Sequence of chain 1.B:
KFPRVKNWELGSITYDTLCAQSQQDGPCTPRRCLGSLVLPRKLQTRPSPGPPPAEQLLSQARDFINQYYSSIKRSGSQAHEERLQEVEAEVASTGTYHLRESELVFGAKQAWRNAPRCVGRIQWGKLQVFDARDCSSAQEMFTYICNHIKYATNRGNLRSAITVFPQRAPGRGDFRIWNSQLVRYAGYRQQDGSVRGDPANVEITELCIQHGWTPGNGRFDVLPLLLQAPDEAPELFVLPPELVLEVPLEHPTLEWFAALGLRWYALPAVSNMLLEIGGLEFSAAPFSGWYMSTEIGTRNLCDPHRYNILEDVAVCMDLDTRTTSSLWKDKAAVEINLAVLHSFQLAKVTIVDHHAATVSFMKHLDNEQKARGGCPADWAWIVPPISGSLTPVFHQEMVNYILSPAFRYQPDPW

Binding-site contacts:
Ligand atom C1 contacts residue VAL300 of chain 1.B at 3.5 Å (hydrophobic).
Ligand atom N1 contacts residue HEM1 of chain 1.P at 3.9 Å.
Ligand atom N1 contacts residue GLU325 of chain 1.B at 2.8 Å (salt-bridge).
Ligand atom C1 contacts residue PRO298 of chain 1.B at 3.3 Å (hydrophobic).
Ligand atom C2 contacts residue PHE317 of chain 1.B at 3.9 Å (hydrophobic).
Ligand atom N2 contacts residue TYR321 of chain 1.B at 3.6 Å.
Ligand atom C3 contacts residue TRP320 of chain 1.B at 3.9 Å (hydrophobic).
Ligand atom C3 contacts residue GLU325 of chain 1.B at 3.5 Å.
Ligand atom N2 contacts residue GLU325 of chain 1.B at 2.7 Å (salt-bridge).
Ligand atom N2 contacts residue PRO298 of chain 1.B at 3.8 Å.
Ligand atom C1 contacts residue PHE317 of chain 1.B at 3.8 Å (hydrophobic).
Ligand atom S contacts residue GLY319 of chain 1.B at 4.0 Å.
Ligand atom C1 contacts residue SER318 of chain 1.B at 4.3 Å.
Ligand atom C3 contacts residue PRO298 of chain 1.B at 3.9 Å (hydrophobic).
Ligand atom C2 contacts residue HEM1 of chain 1.P at 3.5 Å.
Ligand atom N2 contacts residue TRP320 of chain 1.B at 2.9 Å (h-bond).
Ligand atom C2 contacts residue GLY319 of chain 1.B at 4.5 Å.
Ligand atom S contacts residue HEM1 of chain 1.P at 3.4 Å (h-bond).
Ligand atom N1 contacts residue PRO298 of chain 1.B at 4.3 Å.
Ligand atom N2 contacts residue HEM1 of chain 1.P at 3.8 Å.
Ligand atom S contacts residue PRO298 of chain 1.B at 4.0 Å.
Ligand atom C1 contacts residue ALA299 of chain 1.B at 4.3 Å (hydrophobic).
Ligand atom C2 contacts residue PRO298 of chain 1.B at 4.2 Å (hydrophobic).
Ligand atom S contacts residue TRP320 of chain 1.B at 4.0 Å.
Ligand atom N2 contacts residue MET322 of chain 1.B at 4.2 Å.
Ligand atom C3 contacts residue HEM1 of chain 1.P at 3.9 Å.

A protein and the small-molecule ligand that binds it are described below.
Small molecule (SMILES): CCSC(=N)N